This small molecule binds to this protein.
Small molecule (SMILES): Cc1ccnc(Oc2ccc(-c3c(-c4ccc(NC(=O)C(C)C)cc4)n(C)c4ncnc(N)c34)cc2)n1

Binding-site contacts:
Ligand atom C24 contacts residue VAL43 of chain 1.B at 3.5 Å (hydrophobic).
Ligand atom C03 contacts residue CYS39 of chain 1.B at 2.8 Å (hydrophobic).
Ligand atom C01 contacts residue CYS39 of chain 1.B at 1.9 Å (hydrophobic).
Ligand atom C19 contacts residue GLU82 of chain 1.B at 3.1 Å.
Ligand atom C28 contacts residue LEU181 of chain 1.B at 3.5 Å (hydrophobic).
Ligand atom C21 contacts residue ILE96 of chain 1.B at 3.5 Å (hydrophobic).
Ligand atom C32 contacts residue TYR114 of chain 1.B at 3.4 Å (hydrophobic).
Ligand atom N31 contacts residue TYR114 of chain 1.B at 3.4 Å.
Ligand atom N04 contacts residue CYS39 of chain 1.B at 2.5 Å (h-bond).
Ligand atom C35 contacts residue PHE40 of chain 1.B at 3.5 Å (hydrophobic).
Ligand atom C06 contacts residue ARG178 of chain 1.B at 3.5 Å.
Ligand atom N30 contacts residue ALA63 of chain 1.B at 3.2 Å.
Ligand atom N31 contacts residue ALA115 of chain 1.B at 3.2 Å (h-bond).
Ligand atom C19 contacts residue PHE193 of chain 1.B at 3.1 Å (hydrophobic).
Ligand atom N04 contacts residue ASN179 of chain 1.B at 3.3 Å (h-bond).
Ligand atom C32 contacts residue LEU35 of chain 1.B at 3.5 Å (hydrophobic).
Ligand atom C05 contacts residue PHE40 of chain 1.B at 3.5 Å (hydrophobic).
Ligand atom C20 contacts residue PHE193 of chain 1.B at 3.5 Å (hydrophobic).
Ligand atom C10 contacts residue LEU181 of chain 1.B at 3.6 Å (hydrophobic).
Ligand atom N25 contacts residue LEU181 of chain 1.B at 3.7 Å.
Ligand atom N33 contacts residue LEU35 of chain 1.B at 3.6 Å.
Ligand atom C12 contacts residue ALA191 of chain 1.B at 3.5 Å (hydrophobic).
Ligand atom C32 contacts residue ALA115 of chain 1.B at 3.3 Å (hydrophobic).
Ligand atom O36 contacts residue ARG178 of chain 1.B at 3.0 Å.
Ligand atom N30 contacts residue GLU113 of chain 1.B at 2.8 Å (salt-bridge).
Ligand atom C03 contacts residue ARG178 of chain 1.B at 3.6 Å.
Ligand atom C20 contacts residue MET86 of chain 1.B at 3.6 Å (hydrophobic).
Ligand atom C02 contacts residue ASN179 of chain 1.B at 3.7 Å.
Ligand atom C21 contacts residue MET86 of chain 1.B at 3.7 Å (hydrophobic).
Ligand atom C02 contacts residue CYS39 of chain 1.B at 2.8 Å (hydrophobic).
Ligand atom C13 contacts residue ALA191 of chain 1.B at 3.5 Å (hydrophobic).
Ligand atom N22 contacts residue ILE96 of chain 1.B at 3.4 Å.
Ligand atom C13 contacts residue PHE40 of chain 1.B at 3.7 Å (hydrophobic).
Ligand atom N25 contacts residue LEU35 of chain 1.B at 3.6 Å.
Ligand atom N31 contacts residue LEU35 of chain 1.B at 3.7 Å.
Ligand atom C26 contacts residue LEU35 of chain 1.B at 3.8 Å (hydrophobic).
Ligand atom C05 contacts residue CYS39 of chain 1.B at 3.6 Å (hydrophobic).
Ligand atom C03 contacts residue ASN179 of chain 1.B at 3.7 Å.
Ligand atom N04 contacts residue PHE40 of chain 1.B at 3.5 Å.
Ligand atom C35 contacts residue GLY38 of chain 1.B at 3.5 Å.

Sequence of chain 1.B:
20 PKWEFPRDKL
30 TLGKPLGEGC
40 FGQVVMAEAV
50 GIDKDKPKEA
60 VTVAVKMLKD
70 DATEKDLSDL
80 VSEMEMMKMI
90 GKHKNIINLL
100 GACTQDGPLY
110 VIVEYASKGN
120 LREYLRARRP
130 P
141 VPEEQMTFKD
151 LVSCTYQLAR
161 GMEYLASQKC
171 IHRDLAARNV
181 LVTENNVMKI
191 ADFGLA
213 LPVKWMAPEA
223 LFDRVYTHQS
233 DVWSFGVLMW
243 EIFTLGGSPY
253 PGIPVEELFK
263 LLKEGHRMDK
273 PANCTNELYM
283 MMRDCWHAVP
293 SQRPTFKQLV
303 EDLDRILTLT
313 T